Binding-site contacts:
Ligand atom C contacts residue THR91 of chain 1.A at 3.7 Å.
Ligand atom O contacts residue SER142 of chain 1.A at 2.8 Å (h-bond).
Ligand atom OE1 contacts residue THR143 of chain 1.A at 2.6 Å (h-bond).
Ligand atom OE2 contacts residue GLY141 of chain 1.A at 3.7 Å.
Ligand atom CG contacts residue GLU193 of chain 1.A at 3.5 Å.
Ligand atom OE2 contacts residue SER142 of chain 1.A at 3.3 Å (h-bond).
Ligand atom CA contacts residue SER142 of chain 1.A at 3.2 Å.
Ligand atom O contacts residue TYR61 of chain 1.A at 3.5 Å.
Ligand atom N contacts residue TYR220 of chain 1.A at 3.7 Å.
Ligand atom OXT contacts residue LEU90 of chain 1.A at 3.6 Å.
Ligand atom CB contacts residue LEU138 of chain 1.A at 3.9 Å (hydrophobic).
Ligand atom OXT contacts residue PRO89 of chain 1.A at 3.8 Å.
Ligand atom C contacts residue SER142 of chain 1.A at 3.3 Å.
Ligand atom CG contacts residue TYR61 of chain 1.A at 4.3 Å (hydrophobic).
Ligand atom C contacts residue TYR61 of chain 1.A at 3.7 Å (hydrophobic).
Ligand atom O contacts residue GLY141 of chain 1.A at 3.4 Å.
Ligand atom CG contacts residue LEU138 of chain 1.A at 3.6 Å (hydrophobic).
Ligand atom OXT contacts residue TYR61 of chain 1.A at 3.5 Å.
Ligand atom OXT contacts residue ARG96 of chain 1.A at 2.8 Å (salt-bridge).
Ligand atom OXT contacts residue THR91 of chain 1.A at 2.9 Å (h-bond).
Ligand atom OE1 contacts residue GLU193 of chain 1.A at 3.7 Å.
Ligand atom N contacts residue PRO89 of chain 1.A at 2.9 Å (h-bond).
Ligand atom CB contacts residue GLU193 of chain 1.A at 4.0 Å.
Ligand atom CA contacts residue GLU193 of chain 1.A at 3.4 Å.
Ligand atom N contacts residue GLU193 of chain 1.A at 2.8 Å (salt-bridge).
Ligand atom CD contacts residue LEU138 of chain 1.A at 3.9 Å (hydrophobic).
Ligand atom CA contacts residue TYR61 of chain 1.A at 4.0 Å (hydrophobic).
Ligand atom C contacts residue ARG96 of chain 1.A at 3.5 Å.
Ligand atom CD contacts residue THR143 of chain 1.A at 3.3 Å.
Ligand atom CD contacts residue GLU193 of chain 1.A at 3.9 Å.
Ligand atom OE2 contacts residue THR143 of chain 1.A at 3.1 Å (h-bond).
Ligand atom N contacts residue SER142 of chain 1.A at 4.0 Å.
Ligand atom CB contacts residue TYR61 of chain 1.A at 3.6 Å (hydrophobic).
Ligand atom N contacts residue THR91 of chain 1.A at 2.9 Å (h-bond).
Ligand atom OE2 contacts residue LEU138 of chain 1.A at 4.1 Å.
Ligand atom CA contacts residue THR91 of chain 1.A at 3.4 Å.
Ligand atom O contacts residue ARG96 of chain 1.A at 2.8 Å (salt-bridge).
Ligand atom N contacts residue TYR61 of chain 1.A at 4.0 Å.
Ligand atom CA contacts residue PRO89 of chain 1.A at 4.1 Å (hydrophobic).
Ligand atom OXT contacts residue SER142 of chain 1.A at 4.0 Å.

Sequence of chain 1.A:
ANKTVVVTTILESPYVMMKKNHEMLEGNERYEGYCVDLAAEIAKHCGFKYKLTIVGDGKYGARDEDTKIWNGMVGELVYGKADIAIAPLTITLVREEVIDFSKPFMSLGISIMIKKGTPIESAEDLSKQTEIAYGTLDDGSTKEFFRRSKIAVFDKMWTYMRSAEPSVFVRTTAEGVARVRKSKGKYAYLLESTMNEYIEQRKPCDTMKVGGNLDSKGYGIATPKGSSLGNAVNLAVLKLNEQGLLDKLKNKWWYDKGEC

This small molecule binds to this protein.
Small molecule (SMILES): N[C@@H](CCC(=O)O)C(=O)O